Binding-site contacts:
Ligand atom C1 contacts residue ASN75 of chain 1.A at 1.4 Å.
Ligand atom C1 contacts residue PHE21 of chain 1.A at 3.6 Å (hydrophobic).
Ligand atom C6 contacts residue GLN73 of chain 1.A at 3.1 Å.
Ligand atom C5 contacts residue FUC8 of chain 1.D at 3.2 Å.
Ligand atom C4 contacts residue PHE19 of chain 1.A at 3.6 Å (hydrophobic).
Ligand atom C8 contacts residue ASN75 of chain 1.A at 3.3 Å.
Ligand atom N2 contacts residue ASN75 of chain 1.A at 2.9 Å (h-bond).
Ligand atom C4 contacts residue FUC8 of chain 1.D at 3.5 Å.
Ligand atom C8 contacts residue ARG79 of chain 1.A at 3.5 Å.
Ligand atom C2 contacts residue ASP43 of chain 1.A at 3.6 Å.
Ligand atom N2 contacts residue ASP43 of chain 1.A at 2.6 Å (salt-bridge).
Ligand atom C1 contacts residue THR77 of chain 1.A at 3.6 Å.
Ligand atom O3 contacts residue FUC8 of chain 1.D at 3.3 Å.
Ligand atom O6 contacts residue FUC8 of chain 1.D at 3.3 Å (h-bond).
Ligand atom O5 contacts residue ASN75 of chain 1.A at 2.4 Å (h-bond).
Ligand atom O7 contacts residue VAL42 of chain 1.A at 3.2 Å.
Ligand atom C3 contacts residue ASP43 of chain 1.A at 3.7 Å.
Ligand atom C2 contacts residue VAL42 of chain 1.A at 3.7 Å (hydrophobic).
Ligand atom O4 contacts residue NAG2 of chain 1.D at 2.7 Å (h-bond).
Ligand atom O7 contacts residue ARG79 of chain 1.A at 2.4 Å (salt-bridge).
Ligand atom O3 contacts residue LYS24 of chain 1.A at 2.7 Å (salt-bridge).
Ligand atom C5 contacts residue ASN75 of chain 1.A at 3.6 Å.
Ligand atom C6 contacts residue FUC8 of chain 1.D at 3.2 Å.
Ligand atom O6 contacts residue NAG1 of chain 1.D at 3.5 Å (h-bond).
Ligand atom O2 contacts residue FUC8 of chain 1.D at 3.5 Å (h-bond).
Ligand atom O6 contacts residue GLN73 of chain 1.A at 3.4 Å (h-bond).
Ligand atom C1 contacts residue FUC8 of chain 1.D at 3.4 Å.
Ligand atom O6 contacts residue PHE21 of chain 1.A at 3.2 Å.
Ligand atom C7 contacts residue ASP43 of chain 1.A at 3.5 Å.
Ligand atom O4 contacts residue NAG1 of chain 1.D at 2.9 Å (h-bond).
Ligand atom O3 contacts residue ASP43 of chain 1.A at 3.7 Å.
Ligand atom C7 contacts residue ARG79 of chain 1.A at 3.2 Å.
Ligand atom C6 contacts residue NAG1 of chain 1.D at 3.2 Å.
Ligand atom C7 contacts residue ASN75 of chain 1.A at 3.2 Å.
Ligand atom O4 contacts residue LYS24 of chain 1.A at 2.9 Å.
Ligand atom C6 contacts residue PHE21 of chain 1.A at 3.5 Å (hydrophobic).
Ligand atom C2 contacts residue ASN75 of chain 1.A at 2.4 Å.
Ligand atom O4 contacts residue VAL42 of chain 1.A at 3.7 Å.
Ligand atom C3 contacts residue LYS24 of chain 1.A at 3.7 Å.
Ligand atom O5 contacts residue FUC8 of chain 1.D at 2.5 Å (h-bond).

Sequence of chain 1.A:
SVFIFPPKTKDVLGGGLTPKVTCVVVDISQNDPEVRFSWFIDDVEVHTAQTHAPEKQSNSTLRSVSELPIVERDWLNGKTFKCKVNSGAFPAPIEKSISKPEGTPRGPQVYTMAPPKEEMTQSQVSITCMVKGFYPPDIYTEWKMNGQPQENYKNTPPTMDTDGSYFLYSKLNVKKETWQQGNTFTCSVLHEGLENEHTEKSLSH

A small-molecule ligand and the protein it binds are described below.
Small molecule (SMILES): CC(=O)N[C@H]1[C@H](O[C@H]2[C@H](O)[C@@H](NC(C)=O)CO[C@@H]2CO[C@H]2O[C@@H](C)[C@@H](O)[C@@H](O)[C@@H]2O)O[C@H](CO)[C@@H](O[C@@H]2O[C@H](CO[C@H]3O[C@H](CO)[C@@H](O)[C@H](O)[C@@H]3O[C@@H]3O[C@H](CO)[C@@H](O)[C@H](O)[C@H]3NC(C)=O)[C@@H](O)[C@H](O[C@H]3O[C@H](CO)[C@@H](O)[C@H](O)[C@@H]3O[C@@H]3O[C@H](CO)[C@@H](O)[C@H](O)[C@H]3NC(C)=O)[C@@H]2O)[C@@H]1O